Binding-site contacts:
Ligand atom C5 contacts residue ASN22 of chain 1.A at 3.7 Å.
Ligand atom C8 contacts residue ASN22 of chain 1.A at 3.2 Å.
Ligand atom C4 contacts residue ASN22 of chain 1.A at 4.2 Å.
Ligand atom C7 contacts residue ASN22 of chain 1.A at 3.3 Å.
Ligand atom C3 contacts residue ASN22 of chain 1.A at 3.8 Å.
Ligand atom N2 contacts residue ASN22 of chain 1.A at 2.9 Å (h-bond).
Ligand atom C1 contacts residue ASN22 of chain 1.A at 1.4 Å.
Ligand atom O5 contacts residue ASN22 of chain 1.A at 2.4 Å (h-bond).
Ligand atom C2 contacts residue ASN22 of chain 1.A at 2.4 Å.
Ligand atom O7 contacts residue PRO359 of chain 1.A at 4.2 Å.
Ligand atom O7 contacts residue ASN22 of chain 1.A at 4.2 Å.
Ligand atom C7 contacts residue PRO359 of chain 1.A at 4.5 Å (hydrophobic).
Ligand atom N2 contacts residue PRO359 of chain 1.A at 4.2 Å.

Sequence of chain 1.A:
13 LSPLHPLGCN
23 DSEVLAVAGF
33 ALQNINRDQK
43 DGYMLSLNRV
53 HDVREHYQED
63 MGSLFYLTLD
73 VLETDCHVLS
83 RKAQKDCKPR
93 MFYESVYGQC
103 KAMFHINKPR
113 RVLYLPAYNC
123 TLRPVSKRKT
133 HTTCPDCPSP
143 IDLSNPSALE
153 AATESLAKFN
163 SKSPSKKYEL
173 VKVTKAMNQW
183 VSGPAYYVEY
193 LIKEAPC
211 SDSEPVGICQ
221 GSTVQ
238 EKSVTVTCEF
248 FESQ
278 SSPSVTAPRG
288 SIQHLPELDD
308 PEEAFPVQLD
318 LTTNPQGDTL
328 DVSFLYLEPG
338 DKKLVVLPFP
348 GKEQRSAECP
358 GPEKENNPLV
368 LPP

A protein and the small-molecule ligand that binds it are described below.
Small molecule (SMILES): CC(=O)N[C@@H]1[C@@H](O)[C@H](O)[C@@H](CO)O[C@H]1O